This protein binds this small molecule.
Small molecule (SMILES): CC(=O)N[C@@H]1[C@@H](O)[C@H](O)[C@@H](CO)O[C@H]1O

Binding-site contacts:
Ligand atom C2 contacts residue ASN703 of chain 1.C at 2.5 Å.
Ligand atom C4 contacts residue ASN703 of chain 1.C at 4.2 Å.
Ligand atom O7 contacts residue GLY617 of chain 1.C at 4.1 Å.
Ligand atom O5 contacts residue ASN702 of chain 1.C at 3.6 Å.
Ligand atom O5 contacts residue ASN703 of chain 1.C at 2.3 Å (h-bond).
Ligand atom C7 contacts residue VAL618 of chain 1.C at 4.0 Å (hydrophobic).
Ligand atom C7 contacts residue GLY617 of chain 1.C at 3.5 Å.
Ligand atom O7 contacts residue VAL618 of chain 1.C at 3.7 Å.
Ligand atom C1 contacts residue ASN703 of chain 1.C at 1.4 Å.
Ligand atom C3 contacts residue VAL618 of chain 1.C at 4.4 Å (hydrophobic).
Ligand atom C8 contacts residue CYS619 of chain 1.C at 4.2 Å (hydrophobic).
Ligand atom N2 contacts residue ASN703 of chain 1.C at 3.0 Å (h-bond).
Ligand atom O6 contacts residue ASN702 of chain 1.C at 3.8 Å.
Ligand atom C8 contacts residue GLY617 of chain 1.C at 3.5 Å.
Ligand atom C7 contacts residue ASN703 of chain 1.C at 3.5 Å.
Ligand atom C2 contacts residue VAL618 of chain 1.C at 4.3 Å (hydrophobic).
Ligand atom O7 contacts residue ASN703 of chain 1.C at 3.6 Å (h-bond).
Ligand atom C8 contacts residue VAL618 of chain 1.C at 4.3 Å (hydrophobic).
Ligand atom C5 contacts residue ASN703 of chain 1.C at 3.6 Å.
Ligand atom C3 contacts residue ASN703 of chain 1.C at 3.8 Å.
Ligand atom C8 contacts residue ILE632 of chain 1.C at 4.0 Å (hydrophobic).
Ligand atom O3 contacts residue VAL618 of chain 1.C at 3.4 Å.
Ligand atom C7 contacts residue CYS619 of chain 1.C at 4.2 Å (hydrophobic).
Ligand atom N2 contacts residue GLY617 of chain 1.C at 3.6 Å.
Ligand atom O7 contacts residue CYS619 of chain 1.C at 3.6 Å (h-bond).
Ligand atom O3 contacts residue GLY617 of chain 1.C at 3.1 Å (h-bond).
Ligand atom C3 contacts residue GLY617 of chain 1.C at 4.2 Å.
Ligand atom C1 contacts residue ASN702 of chain 1.C at 4.3 Å.
Ligand atom C2 contacts residue GLY617 of chain 1.C at 4.4 Å.

Sequence of chain 1.C:
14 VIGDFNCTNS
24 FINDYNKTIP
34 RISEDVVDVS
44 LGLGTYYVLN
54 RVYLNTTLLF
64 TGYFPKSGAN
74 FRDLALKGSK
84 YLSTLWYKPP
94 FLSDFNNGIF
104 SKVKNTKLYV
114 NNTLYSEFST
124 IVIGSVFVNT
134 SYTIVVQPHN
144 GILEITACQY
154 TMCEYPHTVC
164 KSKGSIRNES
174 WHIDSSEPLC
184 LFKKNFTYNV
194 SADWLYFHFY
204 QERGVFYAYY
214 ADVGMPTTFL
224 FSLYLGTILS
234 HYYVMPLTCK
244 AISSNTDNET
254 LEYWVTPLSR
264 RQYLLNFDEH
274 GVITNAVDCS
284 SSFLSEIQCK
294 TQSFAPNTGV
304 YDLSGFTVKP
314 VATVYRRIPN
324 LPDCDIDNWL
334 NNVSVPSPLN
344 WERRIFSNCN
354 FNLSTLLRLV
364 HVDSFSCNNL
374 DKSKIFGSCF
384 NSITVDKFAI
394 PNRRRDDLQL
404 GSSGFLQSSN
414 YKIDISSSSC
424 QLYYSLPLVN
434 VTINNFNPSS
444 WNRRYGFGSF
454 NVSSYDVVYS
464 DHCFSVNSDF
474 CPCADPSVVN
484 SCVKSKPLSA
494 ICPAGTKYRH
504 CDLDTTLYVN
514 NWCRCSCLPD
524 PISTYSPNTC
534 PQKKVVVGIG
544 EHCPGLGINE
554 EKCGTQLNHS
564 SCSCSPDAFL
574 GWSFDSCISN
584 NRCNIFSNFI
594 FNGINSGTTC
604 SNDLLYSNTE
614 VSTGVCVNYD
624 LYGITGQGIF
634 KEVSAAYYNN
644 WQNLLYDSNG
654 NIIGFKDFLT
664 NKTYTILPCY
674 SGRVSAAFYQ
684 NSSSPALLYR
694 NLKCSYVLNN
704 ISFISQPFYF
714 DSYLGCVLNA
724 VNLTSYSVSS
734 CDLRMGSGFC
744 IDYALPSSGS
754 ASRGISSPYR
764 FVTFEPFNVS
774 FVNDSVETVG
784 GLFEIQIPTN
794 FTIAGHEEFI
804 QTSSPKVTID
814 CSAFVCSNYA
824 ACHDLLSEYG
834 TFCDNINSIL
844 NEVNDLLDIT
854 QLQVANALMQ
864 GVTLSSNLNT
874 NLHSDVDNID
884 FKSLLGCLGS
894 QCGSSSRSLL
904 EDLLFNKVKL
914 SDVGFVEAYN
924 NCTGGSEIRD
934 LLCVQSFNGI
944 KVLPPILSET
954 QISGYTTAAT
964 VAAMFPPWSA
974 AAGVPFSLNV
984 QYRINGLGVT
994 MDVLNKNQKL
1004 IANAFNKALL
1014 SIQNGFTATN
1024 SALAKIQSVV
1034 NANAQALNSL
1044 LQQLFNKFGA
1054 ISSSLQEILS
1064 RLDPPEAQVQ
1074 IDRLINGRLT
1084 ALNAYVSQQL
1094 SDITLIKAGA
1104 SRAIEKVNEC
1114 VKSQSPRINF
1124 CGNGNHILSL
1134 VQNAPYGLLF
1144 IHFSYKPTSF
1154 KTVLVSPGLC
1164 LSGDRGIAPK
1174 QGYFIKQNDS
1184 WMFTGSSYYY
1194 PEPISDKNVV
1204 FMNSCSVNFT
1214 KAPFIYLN